A small-molecule ligand and the protein it binds are described below.
Small molecule (SMILES): C[C@H](O)[C@@H](O)[C@@H](O)[C@H](O)CO

Sequence of chain 1.B:
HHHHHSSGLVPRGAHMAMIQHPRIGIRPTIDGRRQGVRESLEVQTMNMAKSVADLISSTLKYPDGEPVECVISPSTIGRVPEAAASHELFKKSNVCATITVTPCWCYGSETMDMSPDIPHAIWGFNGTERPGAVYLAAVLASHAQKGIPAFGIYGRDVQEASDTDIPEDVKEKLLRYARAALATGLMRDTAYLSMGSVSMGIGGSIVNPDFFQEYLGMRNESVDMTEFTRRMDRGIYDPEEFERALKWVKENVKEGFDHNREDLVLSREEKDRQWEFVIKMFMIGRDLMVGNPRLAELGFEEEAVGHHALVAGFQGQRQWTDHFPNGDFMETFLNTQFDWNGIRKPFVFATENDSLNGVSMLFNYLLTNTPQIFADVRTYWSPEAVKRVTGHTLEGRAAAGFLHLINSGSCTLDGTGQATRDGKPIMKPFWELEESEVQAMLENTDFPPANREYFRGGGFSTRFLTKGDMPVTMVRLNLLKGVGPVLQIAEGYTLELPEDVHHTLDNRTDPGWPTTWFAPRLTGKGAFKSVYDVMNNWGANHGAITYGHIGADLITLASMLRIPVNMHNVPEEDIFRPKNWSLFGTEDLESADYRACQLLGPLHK

Sequence of chain 2.B:
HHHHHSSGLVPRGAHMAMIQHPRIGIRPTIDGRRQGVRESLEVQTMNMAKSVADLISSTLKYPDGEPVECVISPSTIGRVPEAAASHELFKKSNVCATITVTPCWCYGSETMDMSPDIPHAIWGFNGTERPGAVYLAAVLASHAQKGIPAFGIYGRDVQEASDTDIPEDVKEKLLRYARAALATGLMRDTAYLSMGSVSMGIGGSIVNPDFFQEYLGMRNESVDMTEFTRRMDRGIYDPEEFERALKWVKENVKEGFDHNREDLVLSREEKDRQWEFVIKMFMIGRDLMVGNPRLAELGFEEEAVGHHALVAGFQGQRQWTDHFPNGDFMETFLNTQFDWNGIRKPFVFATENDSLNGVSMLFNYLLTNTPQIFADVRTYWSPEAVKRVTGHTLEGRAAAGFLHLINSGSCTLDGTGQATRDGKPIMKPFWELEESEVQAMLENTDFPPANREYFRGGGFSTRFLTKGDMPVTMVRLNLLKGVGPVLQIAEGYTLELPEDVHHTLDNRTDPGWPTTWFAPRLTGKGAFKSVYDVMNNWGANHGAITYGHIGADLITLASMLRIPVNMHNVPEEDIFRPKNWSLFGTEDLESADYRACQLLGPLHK

Binding-site contacts:
Ligand atom O4 contacts residue GLN317 of chain 2.B at 3.1 Å (h-bond).
Ligand atom O4 contacts residue SER408 of chain 2.B at 3.4 Å (h-bond).
Ligand atom C2 contacts residue GLU352 of chain 2.B at 3.1 Å.
Ligand atom O1 contacts residue ASN541 of chain 2.B at 2.7 Å (h-bond).
Ligand atom O3 contacts residue PRO131 of chain 1.B at 3.8 Å.
Ligand atom O3 contacts residue VAL134 of chain 1.B at 4.2 Å.
Ligand atom O4 contacts residue MET200 of chain 2.B at 4.2 Å.
Ligand atom O5 contacts residue MET200 of chain 2.B at 3.8 Å.
Ligand atom O1 contacts residue HIS542 of chain 2.B at 3.1 Å (h-bond).
Ligand atom C5 contacts residue ARG33 of chain 1.B at 4.0 Å.
Ligand atom C5 contacts residue GLN317 of chain 2.B at 4.0 Å.
Ligand atom O4 contacts residue GLU352 of chain 2.B at 3.5 Å (salt-bridge).
Ligand atom C1 contacts residue MN1 of chain 2.J at 2.9 Å.
Ligand atom O5 contacts residue GLN317 of chain 2.B at 3.0 Å (h-bond).
Ligand atom O5 contacts residue TRP105 of chain 1.B at 3.2 Å.
Ligand atom O1 contacts residue ASP376 of chain 2.B at 3.3 Å (salt-bridge).
Ligand atom C1 contacts residue GLU352 of chain 2.B at 3.6 Å.
Ligand atom O2 contacts residue GLU352 of chain 2.B at 3.3 Å (salt-bridge).
Ligand atom O5 contacts residue ARG33 of chain 1.B at 3.1 Å (salt-bridge).
Ligand atom O1 contacts residue GLU352 of chain 2.B at 2.8 Å (salt-bridge).
Ligand atom C2 contacts residue MET200 of chain 2.B at 4.2 Å (hydrophobic).
Ligand atom C2 contacts residue SER408 of chain 2.B at 4.1 Å.
Ligand atom C6 contacts residue TRP513 of chain 2.B at 4.0 Å (hydrophobic).
Ligand atom C1 contacts residue TRP105 of chain 1.B at 3.6 Å (hydrophobic).
Ligand atom C5 contacts residue TRP105 of chain 1.B at 3.8 Å (hydrophobic).
Ligand atom O1 contacts residue ILE202 of chain 2.B at 3.9 Å.
Ligand atom C1 contacts residue ASN541 of chain 2.B at 3.5 Å.
Ligand atom C2 contacts residue ASP376 of chain 2.B at 4.0 Å.
Ligand atom O1 contacts residue MN1 of chain 2.J at 1.9 Å.
Ligand atom O2 contacts residue MN1 of chain 2.J at 2.3 Å.
Ligand atom C6 contacts residue GLN317 of chain 2.B at 4.1 Å.
Ligand atom C3 contacts residue TRP105 of chain 1.B at 3.7 Å (hydrophobic).
Ligand atom O3 contacts residue TRP105 of chain 1.B at 3.2 Å.
Ligand atom O2 contacts residue SER408 of chain 2.B at 3.2 Å (h-bond).
Ligand atom O2 contacts residue ASP376 of chain 2.B at 2.7 Å (salt-bridge).
Ligand atom C2 contacts residue MN1 of chain 2.J at 3.0 Å.
Ligand atom C1 contacts residue VAL134 of chain 1.B at 4.0 Å (hydrophobic).
Ligand atom C6 contacts residue TYR454 of chain 2.B at 3.5 Å (hydrophobic).
Ligand atom C1 contacts residue ASP376 of chain 2.B at 4.1 Å.
Ligand atom C4 contacts residue SER408 of chain 2.B at 3.9 Å.